The protein below binds the small molecule below.
Small molecule (SMILES): C[C@@H](O)[C@@H](C)O

Sequence of chain 8.B:
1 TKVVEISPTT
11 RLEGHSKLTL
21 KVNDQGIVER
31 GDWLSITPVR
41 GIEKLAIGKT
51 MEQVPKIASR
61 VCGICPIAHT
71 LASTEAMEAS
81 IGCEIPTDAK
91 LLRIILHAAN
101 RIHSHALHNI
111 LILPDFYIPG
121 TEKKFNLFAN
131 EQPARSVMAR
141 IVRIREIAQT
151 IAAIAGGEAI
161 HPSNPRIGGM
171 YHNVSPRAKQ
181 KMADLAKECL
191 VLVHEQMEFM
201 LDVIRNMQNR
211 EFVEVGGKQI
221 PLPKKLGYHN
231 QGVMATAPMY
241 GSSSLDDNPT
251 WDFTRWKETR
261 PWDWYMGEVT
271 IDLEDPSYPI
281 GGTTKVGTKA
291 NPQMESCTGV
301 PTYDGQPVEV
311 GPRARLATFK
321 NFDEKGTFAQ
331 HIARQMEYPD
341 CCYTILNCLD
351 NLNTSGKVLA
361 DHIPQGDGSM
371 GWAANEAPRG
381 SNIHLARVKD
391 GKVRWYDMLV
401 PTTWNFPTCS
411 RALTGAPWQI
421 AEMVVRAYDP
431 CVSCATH

Binding-site contacts:
Ligand atom C4 contacts residue BU31 of chain 8.Z at 4.4 Å.
Ligand atom O6 contacts residue GLY128 of chain 8.C at 3.8 Å.
Ligand atom O6 contacts residue LYS129 of chain 8.C at 3.6 Å.
Ligand atom C1 contacts residue GLU146 of chain 8.B at 3.5 Å.
Ligand atom C4 contacts residue GLY128 of chain 8.C at 4.0 Å.
Ligand atom C3 contacts residue LYS129 of chain 8.C at 4.0 Å.
Ligand atom C1 contacts residue BU31 of chain 8.Z at 3.1 Å.
Ligand atom C3 contacts residue ASP125 of chain 8.C at 4.1 Å.

Sequence of chain 8.C:
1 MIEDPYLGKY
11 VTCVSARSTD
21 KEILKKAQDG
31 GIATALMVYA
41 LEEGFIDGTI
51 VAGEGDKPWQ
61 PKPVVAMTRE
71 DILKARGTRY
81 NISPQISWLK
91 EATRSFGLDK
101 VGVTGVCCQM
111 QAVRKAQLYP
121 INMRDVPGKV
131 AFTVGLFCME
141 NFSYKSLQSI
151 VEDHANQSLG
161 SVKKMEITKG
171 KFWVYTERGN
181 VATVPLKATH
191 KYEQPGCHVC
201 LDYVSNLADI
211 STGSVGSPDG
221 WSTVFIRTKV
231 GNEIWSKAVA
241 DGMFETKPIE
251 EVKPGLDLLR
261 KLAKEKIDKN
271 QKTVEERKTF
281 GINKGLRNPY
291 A